Binding-site contacts:
Ligand atom C19 contacts residue TRP50 of chain 1.B at 3.6 Å (hydrophobic).
Ligand atom O6 contacts residue SER205 of chain 1.B at 3.4 Å (h-bond).
Ligand atom O20 contacts residue TRP50 of chain 1.B at 3.5 Å.
Ligand atom C16 contacts residue TRP227 of chain 1.B at 3.4 Å (hydrophobic).
Ligand atom C7 contacts residue SER226 of chain 1.B at 3.4 Å.
Ligand atom N8 contacts residue GLY228 of chain 1.B at 3.4 Å (h-bond).
Ligand atom N9 contacts residue SER205 of chain 1.B at 2.7 Å (h-bond).
Ligand atom O6 contacts residue SER226 of chain 1.B at 3.2 Å (h-bond).
Ligand atom C16 contacts residue GLY228 of chain 1.B at 3.6 Å.
Ligand atom C14 contacts residue ASP199 of chain 1.B at 3.2 Å.
Ligand atom C13 contacts residue ALA200 of chain 1.B at 3.3 Å (hydrophobic).
Ligand atom O33 contacts residue TRP92 of chain 1.B at 2.8 Å (h-bond).
Ligand atom C12 contacts residue ALA200 of chain 1.B at 3.5 Å (hydrophobic).
Ligand atom N8 contacts residue TRP227 of chain 1.B at 3.6 Å.
Ligand atom O20 contacts residue HIS43 of chain 1.B at 3.1 Å (h-bond).
Ligand atom C7 contacts residue SER205 of chain 1.B at 3.5 Å.
Ligand atom CL1 contacts residue PHE239 of chain 1.B at 3.3 Å.
Ligand atom C18 contacts residue SER205 of chain 1.B at 3.5 Å.
Ligand atom C15 contacts residue TRP227 of chain 1.B at 3.2 Å (hydrophobic).
Ligand atom O6 contacts residue HIS43 of chain 1.B at 3.2 Å (h-bond).
Ligand atom C30 contacts residue TRP227 of chain 1.B at 3.6 Å (hydrophobic).
Ligand atom C3 contacts residue GLY228 of chain 1.B at 3.2 Å.
Ligand atom O27 contacts residue ILE179 of chain 1.B at 3.5 Å.
Ligand atom C4 contacts residue TRP227 of chain 1.B at 3.5 Å (hydrophobic).
Ligand atom O33 contacts residue TYR47 of chain 1.B at 2.6 Å (h-bond).
Ligand atom C15 contacts residue GLY228 of chain 1.B at 3.5 Å.
Ligand atom C30 contacts residue ASN95 of chain 1.B at 3.6 Å.
Ligand atom C21 contacts residue TYR47 of chain 1.B at 3.3 Å (hydrophobic).
Ligand atom C18 contacts residue CYS201 of chain 1.B at 3.3 Å (hydrophobic).
Ligand atom C14 contacts residue GLY228 of chain 1.B at 3.6 Å.
Ligand atom C21 contacts residue TRP50 of chain 1.B at 3.7 Å (hydrophobic).
Ligand atom C32 contacts residue TYR47 of chain 1.B at 3.5 Å (hydrophobic).
Ligand atom CL1 contacts residue TRP227 of chain 1.B at 3.3 Å.
Ligand atom CL1 contacts residue GLY238 of chain 1.B at 3.6 Å.
Ligand atom C29 contacts residue TRP227 of chain 1.B at 3.6 Å (hydrophobic).
Ligand atom C11 contacts residue GLY228 of chain 1.B at 3.6 Å.
Ligand atom C12 contacts residue GLY230 of chain 1.B at 3.6 Å.
Ligand atom C5 contacts residue TRP227 of chain 1.B at 3.6 Å (hydrophobic).
Ligand atom C13 contacts residue ASP199 of chain 1.B at 3.5 Å.
Ligand atom N9 contacts residue SER226 of chain 1.B at 3.4 Å (h-bond).

A protein and the small-molecule ligand that binds it are described below.
Small molecule (SMILES): CC[C@@H]1CO[C@@](C)(CCO)CN1C(=O)c1cc(OC)c2oc(N[C@H](C)c3cccc(Cl)c3)nc2c1

Sequence of chain 1.B:
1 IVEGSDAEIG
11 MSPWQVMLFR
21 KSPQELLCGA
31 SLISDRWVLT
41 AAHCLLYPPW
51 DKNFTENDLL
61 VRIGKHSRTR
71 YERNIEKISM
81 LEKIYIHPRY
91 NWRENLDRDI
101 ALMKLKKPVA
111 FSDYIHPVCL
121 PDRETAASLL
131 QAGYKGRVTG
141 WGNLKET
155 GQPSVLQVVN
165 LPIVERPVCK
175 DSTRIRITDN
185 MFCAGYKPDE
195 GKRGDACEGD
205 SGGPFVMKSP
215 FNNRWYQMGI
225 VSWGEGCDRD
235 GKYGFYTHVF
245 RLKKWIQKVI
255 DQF